Binding-site contacts:
Ligand atom C contacts residue ALA142 of chain 1.B at 3.7 Å (hydrophobic).
Ligand atom CD2 contacts residue TYR61 of chain 1.B at 3.6 Å (hydrophobic).
Ligand atom OXT contacts residue ARG96 of chain 1.B at 2.9 Å (salt-bridge).
Ligand atom CA contacts residue GLU191 of chain 1.B at 3.3 Å.
Ligand atom CD1 contacts residue GLU13 of chain 1.B at 3.7 Å.
Ligand atom CB contacts residue GLU191 of chain 1.B at 4.0 Å.
Ligand atom C contacts residue TYR61 of chain 1.B at 3.9 Å (hydrophobic).
Ligand atom C contacts residue ARG96 of chain 1.B at 3.5 Å.
Ligand atom OD2 contacts residue ALA142 of chain 1.B at 3.1 Å (h-bond).
Ligand atom OD1 contacts residue MET190 of chain 1.B at 4.1 Å.
Ligand atom OD2 contacts residue GLY141 of chain 1.B at 3.5 Å.
Ligand atom OXT contacts residue ALA142 of chain 1.B at 3.0 Å (h-bond).
Ligand atom CA contacts residue ALA142 of chain 1.B at 4.1 Å (hydrophobic).
Ligand atom O contacts residue PRO89 of chain 1.B at 3.5 Å (h-bond).
Ligand atom CG1 contacts residue GLU191 of chain 1.B at 3.8 Å.
Ligand atom N contacts residue TYR217 of chain 1.B at 3.9 Å.
Ligand atom CB1 contacts residue GLU191 of chain 1.B at 3.6 Å.
Ligand atom OD1 contacts residue THR143 of chain 1.B at 2.6 Å (h-bond).
Ligand atom CD contacts residue PRO89 of chain 1.B at 3.1 Å (hydrophobic).
Ligand atom O contacts residue TYR61 of chain 1.B at 3.6 Å.
Ligand atom O contacts residue ALA91 of chain 1.B at 2.9 Å (h-bond).
Ligand atom CD1 contacts residue ASN174 of chain 1.B at 3.4 Å.
Ligand atom OXT contacts residue GLY141 of chain 1.B at 3.8 Å.
Ligand atom CG1 contacts residue THR143 of chain 1.B at 3.2 Å.
Ligand atom CG2 contacts residue TYR61 of chain 1.B at 3.4 Å (hydrophobic).
Ligand atom C contacts residue ALA91 of chain 1.B at 4.1 Å (hydrophobic).
Ligand atom CG contacts residue TYR61 of chain 1.B at 3.6 Å (hydrophobic).
Ligand atom CA contacts residue PRO89 of chain 1.B at 4.1 Å (hydrophobic).
Ligand atom O contacts residue ARG96 of chain 1.B at 2.9 Å (salt-bridge).
Ligand atom CD contacts residue TYR61 of chain 1.B at 3.6 Å (hydrophobic).
Ligand atom CD1 contacts residue TYR61 of chain 1.B at 3.4 Å (hydrophobic).
Ligand atom N contacts residue PRO89 of chain 1.B at 2.9 Å (h-bond).
Ligand atom O contacts residue LEU90 of chain 1.B at 3.7 Å.
Ligand atom N contacts residue GLU191 of chain 1.B at 2.7 Å (salt-bridge).
Ligand atom O contacts residue ALA142 of chain 1.B at 4.2 Å.
Ligand atom OD2 contacts residue THR143 of chain 1.B at 3.0 Å (h-bond).
Ligand atom CD2 contacts residue VAL138 of chain 1.B at 3.7 Å (hydrophobic).
Ligand atom CD contacts residue GLU191 of chain 1.B at 3.4 Å.
Ligand atom OD1 contacts residue GLU191 of chain 1.B at 3.6 Å.
Ligand atom OXT contacts residue TYR61 of chain 1.B at 3.9 Å.

Sequence of chain 1.B:
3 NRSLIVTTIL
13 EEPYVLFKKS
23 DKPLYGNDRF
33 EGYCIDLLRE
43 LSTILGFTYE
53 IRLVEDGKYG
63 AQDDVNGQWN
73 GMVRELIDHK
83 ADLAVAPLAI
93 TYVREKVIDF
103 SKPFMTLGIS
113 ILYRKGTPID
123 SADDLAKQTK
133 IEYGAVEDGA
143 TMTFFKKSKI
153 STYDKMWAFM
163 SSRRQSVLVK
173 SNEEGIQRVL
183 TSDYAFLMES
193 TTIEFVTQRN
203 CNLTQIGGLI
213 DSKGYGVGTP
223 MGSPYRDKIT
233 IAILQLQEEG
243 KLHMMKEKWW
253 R

This protein binds this small molecule.
Small molecule (SMILES): C=C(C)[C@H]1CN[C@H](C(=O)O)[C@H]1CC(=O)O